Sequence of chain 2.B:
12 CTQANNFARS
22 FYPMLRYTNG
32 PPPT

Sequence of chain 3.A:
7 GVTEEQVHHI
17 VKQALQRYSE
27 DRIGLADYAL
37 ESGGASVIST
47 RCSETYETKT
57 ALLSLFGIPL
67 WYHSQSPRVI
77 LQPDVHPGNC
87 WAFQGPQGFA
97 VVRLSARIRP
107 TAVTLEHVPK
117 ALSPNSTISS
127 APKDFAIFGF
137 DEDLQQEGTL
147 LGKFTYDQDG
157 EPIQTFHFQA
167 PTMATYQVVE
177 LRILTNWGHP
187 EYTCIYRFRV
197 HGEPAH

A protein and the small-molecule ligand that binds it are described below.
Small molecule (SMILES): CCCCCCCCCCO[C@@H]1O[C@H](CO)[C@@H](O[C@H]2O[C@H](CO)[C@@H](O)[C@H](O)[C@H]2O)[C@H](O)[C@H]1O

Sequence of chain 2.A:
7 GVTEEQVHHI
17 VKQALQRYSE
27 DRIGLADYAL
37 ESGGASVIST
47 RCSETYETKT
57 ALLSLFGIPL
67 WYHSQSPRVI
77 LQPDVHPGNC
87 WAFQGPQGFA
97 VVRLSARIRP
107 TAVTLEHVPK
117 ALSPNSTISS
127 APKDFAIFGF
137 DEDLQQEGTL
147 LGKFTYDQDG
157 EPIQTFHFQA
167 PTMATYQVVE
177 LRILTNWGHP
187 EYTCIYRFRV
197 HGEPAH

Binding-site contacts:
Ligand atom C18 contacts residue TRP67 of chain 2.A at 3.7 Å (hydrophobic).
Ligand atom C4 contacts residue HIS69 of chain 2.A at 4.2 Å.
Ligand atom O4 contacts residue ASP80 of chain 2.A at 4.4 Å.
Ligand atom O61 contacts residue ARG74 of chain 3.A at 2.7 Å (salt-bridge).
Ligand atom C11 contacts residue GLU37 of chain 3.A at 3.1 Å.
Ligand atom O6 contacts residue LEU26 of chain 2.B at 4.1 Å.
Ligand atom O6 contacts residue GLU37 of chain 3.A at 3.9 Å.
Ligand atom O5 contacts residue LEU59 of chain 2.A at 3.9 Å.
Ligand atom C57 contacts residue LEU59 of chain 2.A at 4.1 Å (hydrophobic).
Ligand atom O2 contacts residue HIS69 of chain 2.A at 4.3 Å.
Ligand atom C9 contacts residue GLU37 of chain 3.A at 4.1 Å.
Ligand atom C7 contacts residue GLN71 of chain 2.A at 4.5 Å.
Ligand atom C8 contacts residue GLN71 of chain 2.A at 4.4 Å.
Ligand atom O4 contacts residue ASN85 of chain 2.A at 3.3 Å (h-bond).
Ligand atom O6 contacts residue TYR28 of chain 2.B at 3.6 Å.
Ligand atom C19 contacts residue TRP67 of chain 2.A at 3.7 Å (hydrophobic).
Ligand atom C8 contacts residue SER38 of chain 3.A at 4.2 Å.
Ligand atom C57 contacts residue ARG74 of chain 3.A at 4.0 Å.
Ligand atom O6 contacts residue SER38 of chain 3.A at 3.7 Å.
Ligand atom O2 contacts residue ASN85 of chain 2.A at 3.6 Å (h-bond).
Ligand atom C8 contacts residue ASN85 of chain 2.A at 3.8 Å.
Ligand atom O7 contacts residue HIS69 of chain 2.A at 4.0 Å.
Ligand atom O2 contacts residue GLN71 of chain 2.A at 3.2 Å (h-bond).
Ligand atom O2 contacts residue SER38 of chain 3.A at 4.0 Å.
Ligand atom C11 contacts residue SER38 of chain 3.A at 4.0 Å.
Ligand atom C7 contacts residue ASN85 of chain 2.A at 3.9 Å.
Ligand atom O61 contacts residue LEU59 of chain 2.A at 3.6 Å.